Binding-site contacts:
Ligand atom C2 contacts residue ASN300 of chain 1.A at 2.5 Å.
Ligand atom O7 contacts residue ASN300 of chain 1.A at 4.2 Å.
Ligand atom C4 contacts residue ASN300 of chain 1.A at 4.2 Å.
Ligand atom O5 contacts residue ASN300 of chain 1.A at 2.4 Å (h-bond).
Ligand atom N2 contacts residue ASN300 of chain 1.A at 2.9 Å (h-bond).
Ligand atom C5 contacts residue ASN300 of chain 1.A at 3.7 Å.
Ligand atom C1 contacts residue ASN300 of chain 1.A at 1.4 Å.
Ligand atom C3 contacts residue ASN300 of chain 1.A at 3.8 Å.
Ligand atom C8 contacts residue ASN300 of chain 1.A at 3.3 Å.
Ligand atom C7 contacts residue ASN300 of chain 1.A at 3.3 Å.
Ligand atom O6 contacts residue ASN300 of chain 1.A at 3.9 Å.

This protein binds this small molecule.
Small molecule (SMILES): CC(=O)N[C@@H]1[C@@H](O)[C@H](O)[C@@H](CO)O[C@H]1O

Sequence of chain 1.A:
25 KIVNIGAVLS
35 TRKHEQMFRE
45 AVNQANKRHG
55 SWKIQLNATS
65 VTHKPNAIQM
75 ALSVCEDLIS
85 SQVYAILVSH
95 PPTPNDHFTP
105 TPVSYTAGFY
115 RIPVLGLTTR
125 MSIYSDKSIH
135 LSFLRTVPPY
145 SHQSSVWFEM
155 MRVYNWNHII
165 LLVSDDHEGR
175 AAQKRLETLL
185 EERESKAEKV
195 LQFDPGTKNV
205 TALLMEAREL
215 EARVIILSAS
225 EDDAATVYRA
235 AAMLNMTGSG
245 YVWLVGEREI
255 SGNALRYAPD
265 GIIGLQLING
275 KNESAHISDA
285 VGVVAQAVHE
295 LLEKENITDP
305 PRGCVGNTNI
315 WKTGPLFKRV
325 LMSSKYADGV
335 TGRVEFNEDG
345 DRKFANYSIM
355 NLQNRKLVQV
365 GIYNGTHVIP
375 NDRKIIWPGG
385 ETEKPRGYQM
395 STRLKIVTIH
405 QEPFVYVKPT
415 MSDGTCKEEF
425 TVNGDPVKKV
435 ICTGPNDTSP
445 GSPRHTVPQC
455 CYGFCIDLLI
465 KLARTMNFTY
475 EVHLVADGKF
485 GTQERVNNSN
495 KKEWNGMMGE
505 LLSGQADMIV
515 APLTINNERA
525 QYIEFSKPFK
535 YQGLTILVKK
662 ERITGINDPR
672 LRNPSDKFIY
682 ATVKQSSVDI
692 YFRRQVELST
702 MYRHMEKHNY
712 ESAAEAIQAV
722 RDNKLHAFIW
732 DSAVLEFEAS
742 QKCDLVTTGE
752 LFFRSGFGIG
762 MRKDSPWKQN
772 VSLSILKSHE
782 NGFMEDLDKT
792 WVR